Sequence of chain 1.B:
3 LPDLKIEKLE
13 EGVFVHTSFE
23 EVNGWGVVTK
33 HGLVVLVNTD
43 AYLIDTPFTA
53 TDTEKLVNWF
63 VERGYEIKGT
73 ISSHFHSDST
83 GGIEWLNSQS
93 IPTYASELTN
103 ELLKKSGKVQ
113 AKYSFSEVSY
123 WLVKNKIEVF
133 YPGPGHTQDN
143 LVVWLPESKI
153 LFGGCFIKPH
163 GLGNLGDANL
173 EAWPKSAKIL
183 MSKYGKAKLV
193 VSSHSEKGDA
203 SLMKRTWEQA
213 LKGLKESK

A protein and the small-molecule ligand that binds it are described below.
Small molecule (SMILES): C[C@@H](O)[C@@H](C(=O)O)[C@@H]1NC(C(=O)O)=C(S[C@@H]2CN[C@H](C(=O)Nc3cccc(C(=O)O)c3)C2)[C@@H]1C

Binding-site contacts:
Ligand atom O7 contacts residue HIS78 of chain 1.B at 3.1 Å (h-bond).
Ligand atom C16 contacts residue ZN1 of chain 1.H at 3.0 Å.
Ligand atom C18 contacts residue ZN1 of chain 1.H at 3.4 Å.
Ligand atom O8 contacts residue ASP80 of chain 1.B at 2.7 Å.
Ligand atom O6 contacts residue HIS76 of chain 1.B at 3.5 Å (h-bond).
Ligand atom O5 contacts residue HIS138 of chain 1.B at 3.1 Å.
Ligand atom O5 contacts residue LYS160 of chain 1.B at 3.1 Å (salt-bridge).
Ligand atom C22 contacts residue SER79 of chain 1.B at 3.7 Å.
Ligand atom O7 contacts residue ASN166 of chain 1.B at 3.3 Å (h-bond).
Ligand atom O6 contacts residue HIS78 of chain 1.B at 3.2 Å (h-bond).
Ligand atom C6 contacts residue HIS196 of chain 1.B at 3.7 Å.
Ligand atom S1 contacts residue TRP27 of chain 1.B at 3.6 Å.
Ligand atom N1 contacts residue HIS196 of chain 1.B at 3.5 Å.
Ligand atom C20 contacts residue HIS78 of chain 1.B at 3.3 Å.
Ligand atom C1 contacts residue TRP27 of chain 1.B at 3.6 Å (hydrophobic).
Ligand atom O4 contacts residue HIS196 of chain 1.B at 3.1 Å (h-bond).
Ligand atom C17 contacts residue LYS160 of chain 1.B at 3.2 Å.
Ligand atom C10 contacts residue TRP27 of chain 1.B at 3.6 Å (hydrophobic).
Ligand atom O6 contacts residue ZN1 of chain 1.H at 3.3 Å.
Ligand atom O4 contacts residue LYS160 of chain 1.B at 2.7 Å (salt-bridge).
Ligand atom O4 contacts residue CYS157 of chain 1.B at 3.6 Å.
Ligand atom C17 contacts residue ZN1 of chain 1.H at 3.2 Å.
Ligand atom O6 contacts residue ZN1 of chain 1.G at 2.1 Å.
Ligand atom C16 contacts residue HIS196 of chain 1.B at 3.6 Å.
Ligand atom C20 contacts residue ZN1 of chain 1.G at 2.7 Å.
Ligand atom C17 contacts residue HIS138 of chain 1.B at 3.5 Å.
Ligand atom N3 contacts residue ZN1 of chain 1.H at 2.2 Å.
Ligand atom C9 contacts residue TRP27 of chain 1.B at 3.3 Å (hydrophobic).
Ligand atom N3 contacts residue ASP80 of chain 1.B at 3.2 Å (salt-bridge).
Ligand atom O7 contacts residue HIS138 of chain 1.B at 3.1 Å.
Ligand atom O8 contacts residue HIS78 of chain 1.B at 3.7 Å.
Ligand atom N2 contacts residue TRP27 of chain 1.B at 3.5 Å.
Ligand atom O7 contacts residue ZN1 of chain 1.G at 2.6 Å.
Ligand atom O6 contacts residue ASP80 of chain 1.B at 3.1 Å (salt-bridge).
Ligand atom O5 contacts residue ASN166 of chain 1.B at 2.9 Å (h-bond).
Ligand atom C18 contacts residue ASP80 of chain 1.B at 3.4 Å.
Ligand atom O5 contacts residue GLY165 of chain 1.B at 3.7 Å.
Ligand atom O4 contacts residue ZN1 of chain 1.H at 2.8 Å.
Ligand atom C5 contacts residue GLY165 of chain 1.B at 3.6 Å.
Ligand atom N3 contacts residue HIS196 of chain 1.B at 3.2 Å (h-bond).